Sequence of chain 2.A:
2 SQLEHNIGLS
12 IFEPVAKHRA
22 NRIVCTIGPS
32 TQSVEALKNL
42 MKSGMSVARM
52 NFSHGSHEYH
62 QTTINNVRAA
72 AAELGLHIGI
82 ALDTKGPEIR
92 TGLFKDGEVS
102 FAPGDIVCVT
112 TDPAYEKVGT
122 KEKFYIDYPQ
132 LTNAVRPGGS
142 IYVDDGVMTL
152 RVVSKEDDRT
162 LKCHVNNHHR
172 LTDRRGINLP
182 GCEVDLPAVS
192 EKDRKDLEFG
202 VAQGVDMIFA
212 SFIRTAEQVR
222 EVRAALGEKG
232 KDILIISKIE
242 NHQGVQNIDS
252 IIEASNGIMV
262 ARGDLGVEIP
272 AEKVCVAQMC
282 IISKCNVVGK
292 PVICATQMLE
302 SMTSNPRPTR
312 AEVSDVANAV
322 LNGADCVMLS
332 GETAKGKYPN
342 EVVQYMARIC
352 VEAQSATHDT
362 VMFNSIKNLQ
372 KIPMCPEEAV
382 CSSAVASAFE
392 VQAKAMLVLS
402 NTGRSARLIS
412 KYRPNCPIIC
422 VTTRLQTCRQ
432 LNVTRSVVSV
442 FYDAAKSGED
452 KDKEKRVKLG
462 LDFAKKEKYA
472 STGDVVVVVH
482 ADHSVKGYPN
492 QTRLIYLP

This small molecule binds to this protein.
Small molecule (SMILES): O=C(O)CCC(=O)C(=O)O

Binding-site contacts:
Ligand atom C1 contacts residue MG1 of chain 2.C at 3.0 Å.
Ligand atom O2 contacts residue ASP265 of chain 2.A at 2.6 Å (salt-bridge).
Ligand atom O1 contacts residue GLY264 of chain 2.A at 2.9 Å (h-bond).
Ligand atom O4 contacts residue MET329 of chain 2.A at 4.2 Å.
Ligand atom O4 contacts residue SER331 of chain 2.A at 2.3 Å (h-bond).
Ligand atom C1 contacts residue ASP265 of chain 2.A at 3.6 Å.
Ligand atom C3 contacts residue LYS239 of chain 2.A at 4.2 Å.
Ligand atom C5 contacts residue SER331 of chain 2.A at 3.4 Å.
Ligand atom C2 contacts residue GLU241 of chain 2.A at 4.2 Å.
Ligand atom O4 contacts residue THR297 of chain 2.A at 3.7 Å.
Ligand atom C4 contacts residue MET329 of chain 2.A at 3.7 Å (hydrophobic).
Ligand atom O2 contacts residue MG1 of chain 2.C at 2.4 Å.
Ligand atom C3 contacts residue MG1 of chain 2.C at 4.2 Å.
Ligand atom O1 contacts residue MG1 of chain 2.C at 4.2 Å.
Ligand atom C2 contacts residue ASP265 of chain 2.A at 4.2 Å.
Ligand atom O1 contacts residue ALA262 of chain 2.A at 3.3 Å.
Ligand atom C5 contacts residue THR297 of chain 2.A at 3.6 Å.
Ligand atom C3 contacts residue MET260 of chain 2.A at 3.9 Å (hydrophobic).
Ligand atom O2 contacts residue ALA262 of chain 2.A at 3.7 Å.
Ligand atom O1 contacts residue ARG263 of chain 2.A at 3.5 Å (salt-bridge).
Ligand atom C1 contacts residue GLY264 of chain 2.A at 3.8 Å.
Ligand atom C3 contacts residue THR297 of chain 2.A at 3.8 Å.
Ligand atom O5 contacts residue ASP265 of chain 2.A at 3.6 Å (salt-bridge).
Ligand atom C2 contacts residue MG1 of chain 2.C at 2.7 Å.
Ligand atom C4 contacts residue ARG50 of chain 2.A at 3.2 Å.
Ligand atom C2 contacts residue LYS239 of chain 2.A at 3.8 Å.
Ligand atom O5 contacts residue MG1 of chain 2.C at 2.0 Å.
Ligand atom O1 contacts residue ASP265 of chain 2.A at 3.7 Å.
Ligand atom C1 contacts residue THR297 of chain 2.A at 3.6 Å.
Ligand atom O2 contacts residue GLY264 of chain 2.A at 3.6 Å.
Ligand atom C2 contacts residue ALA262 of chain 2.A at 3.8 Å (hydrophobic).
Ligand atom O2 contacts residue GLU241 of chain 2.A at 3.5 Å (salt-bridge).
Ligand atom C4 contacts residue SER331 of chain 2.A at 3.9 Å.
Ligand atom O3 contacts residue THR297 of chain 2.A at 3.7 Å.
Ligand atom O5 contacts residue GLU241 of chain 2.A at 3.7 Å.
Ligand atom C3 contacts residue MET329 of chain 2.A at 3.9 Å (hydrophobic).
Ligand atom C1 contacts residue ALA262 of chain 2.A at 3.7 Å (hydrophobic).
Ligand atom C1 contacts residue GLU241 of chain 2.A at 4.2 Å.
Ligand atom O5 contacts residue LYS239 of chain 2.A at 2.9 Å (salt-bridge).
Ligand atom O1 contacts residue THR297 of chain 2.A at 2.4 Å (h-bond).